The small molecule below binds the protein below.
Small molecule (SMILES): CC(C)n1ncc2cnc(Nc3cc([C@@H]4CCNC4)nc(N4CCC(F)(F)C4)n3)cc21

Sequence of chain 2.A:
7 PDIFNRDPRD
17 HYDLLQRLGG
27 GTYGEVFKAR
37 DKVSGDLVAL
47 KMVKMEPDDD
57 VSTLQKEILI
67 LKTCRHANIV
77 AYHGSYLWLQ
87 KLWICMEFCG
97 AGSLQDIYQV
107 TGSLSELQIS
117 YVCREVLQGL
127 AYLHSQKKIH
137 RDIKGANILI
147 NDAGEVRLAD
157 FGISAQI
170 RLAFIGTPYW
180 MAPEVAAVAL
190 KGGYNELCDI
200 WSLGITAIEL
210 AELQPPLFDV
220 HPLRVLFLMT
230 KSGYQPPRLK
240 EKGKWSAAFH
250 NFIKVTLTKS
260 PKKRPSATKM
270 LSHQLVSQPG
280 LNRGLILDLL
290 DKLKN

Binding-site contacts:
Ligand atom N13 contacts residue CYS95 of chain 2.A at 2.8 Å (h-bond).
Ligand atom C14 contacts residue LEU24 of chain 2.A at 3.6 Å (hydrophobic).
Ligand atom C9 contacts residue LEU145 of chain 2.A at 3.7 Å (hydrophobic).
Ligand atom N13 contacts residue PHE94 of chain 2.A at 3.5 Å.
Ligand atom N8 contacts residue CYS95 of chain 2.A at 2.9 Å (h-bond).
Ligand atom C31 contacts residue ALA97 of chain 2.A at 3.8 Å (hydrophobic).
Ligand atom C10 contacts residue LEU145 of chain 2.A at 3.4 Å (hydrophobic).
Ligand atom C21 contacts residue LEU24 of chain 2.A at 3.8 Å (hydrophobic).
Ligand atom C15 contacts residue GLY96 of chain 2.A at 3.9 Å.
Ligand atom C9 contacts residue CYS95 of chain 2.A at 3.3 Å (hydrophobic).
Ligand atom N20 contacts residue LEU24 of chain 2.A at 3.4 Å.
Ligand atom C14 contacts residue GLY98 of chain 2.A at 3.6 Å.
Ligand atom C27 contacts residue GLY96 of chain 2.A at 3.5 Å.
Ligand atom C9 contacts residue GLU93 of chain 2.A at 3.3 Å.
Ligand atom C11 contacts residue LEU145 of chain 2.A at 3.5 Å (hydrophobic).
Ligand atom C5 contacts residue LEU145 of chain 2.A at 3.8 Å (hydrophobic).
Ligand atom N17 contacts residue ASP102 of chain 2.A at 3.9 Å.
Ligand atom C11 contacts residue MET92 of chain 2.A at 3.8 Å (hydrophobic).
Ligand atom C10 contacts residue ALA45 of chain 2.A at 3.5 Å (hydrophobic).
Ligand atom C18 contacts residue LEU24 of chain 2.A at 3.7 Å (hydrophobic).
Ligand atom C15 contacts residue CYS95 of chain 2.A at 3.3 Å (hydrophobic).
Ligand atom C7 contacts residue CYS95 of chain 2.A at 3.6 Å (hydrophobic).
Ligand atom C28 contacts residue GLY96 of chain 2.A at 3.7 Å.
Ligand atom C9 contacts residue ALA45 of chain 2.A at 3.5 Å (hydrophobic).
Ligand atom F26 contacts residue GLY25 of chain 2.A at 3.3 Å.
Ligand atom C14 contacts residue CYS95 of chain 2.A at 3.5 Å (hydrophobic).
Ligand atom N19 contacts residue LEU24 of chain 2.A at 3.3 Å.
Ligand atom F26 contacts residue VAL32 of chain 2.A at 3.7 Å.
Ligand atom C1 contacts residue VAL32 of chain 2.A at 3.6 Å (hydrophobic).
Ligand atom C22 contacts residue LEU24 of chain 2.A at 3.9 Å (hydrophobic).
Ligand atom F26 contacts residue LEU24 of chain 2.A at 3.4 Å.
Ligand atom C27 contacts residue ALA97 of chain 2.A at 3.8 Å (hydrophobic).
Ligand atom N12 contacts residue LEU145 of chain 2.A at 3.9 Å.
Ligand atom N12 contacts residue MET92 of chain 2.A at 3.6 Å.
Ligand atom C24 contacts residue LEU24 of chain 2.A at 3.9 Å (hydrophobic).
Ligand atom C15 contacts residue GLY98 of chain 2.A at 3.2 Å.
Ligand atom N8 contacts residue ALA45 of chain 2.A at 3.9 Å.
Ligand atom N8 contacts residue PHE94 of chain 2.A at 3.7 Å.
Ligand atom C21 contacts residue ASP102 of chain 2.A at 3.3 Å.
Ligand atom C16 contacts residue GLY98 of chain 2.A at 3.5 Å.